A small-molecule ligand and the protein it binds are described below.
Small molecule (SMILES): O=c1ccn([C@@H]2O[C@H](CO[P](=O)(O)O[C@H]3[C@@H](O)[C@H](n4ccc(=O)[nH]c4=O)O[C@@H]3CO[P](=O)(O)O[C@H]3[C@@H](O)[C@H](n4ccc(=O)[nH]c4=O)O[C@@H]3CO[P](=O)(O)O[C@H]3[C@@H](O)[C@H](n4ccc(=O)[nH]c4=O)O[C@@H]3CO[P](=O)(O)O[C@H]3[C@@H](O)[C@H](n4ccc(=O)[nH]c4=O)O[C@@H]3COP(=O)=O)[C@@H](O)[C@H]2O)c(=O)[nH]1

Sequence of chain 1.KB:
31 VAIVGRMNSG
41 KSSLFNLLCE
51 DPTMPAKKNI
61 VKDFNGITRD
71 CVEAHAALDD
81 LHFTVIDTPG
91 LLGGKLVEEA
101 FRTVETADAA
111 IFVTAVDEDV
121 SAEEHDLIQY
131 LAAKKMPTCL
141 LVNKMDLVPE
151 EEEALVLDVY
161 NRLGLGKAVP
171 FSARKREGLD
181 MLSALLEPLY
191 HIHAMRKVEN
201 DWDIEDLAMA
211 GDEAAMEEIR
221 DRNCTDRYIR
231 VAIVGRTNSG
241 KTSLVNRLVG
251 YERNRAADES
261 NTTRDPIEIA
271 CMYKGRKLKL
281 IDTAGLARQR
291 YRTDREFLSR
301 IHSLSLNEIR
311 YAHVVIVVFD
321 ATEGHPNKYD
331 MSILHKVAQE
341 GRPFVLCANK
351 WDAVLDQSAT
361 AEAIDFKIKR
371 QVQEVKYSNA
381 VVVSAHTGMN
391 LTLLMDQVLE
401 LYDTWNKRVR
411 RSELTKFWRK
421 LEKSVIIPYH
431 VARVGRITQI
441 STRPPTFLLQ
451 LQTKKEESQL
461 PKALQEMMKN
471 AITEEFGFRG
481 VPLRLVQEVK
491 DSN

Binding-site contacts:
Ligand atom C6 contacts residue GLN439 of chain 1.KB at 4.2 Å.
Ligand atom O4 contacts residue THR438 of chain 1.KB at 3.7 Å.
Ligand atom C4 contacts residue THR438 of chain 1.KB at 4.4 Å.
Ligand atom C5 contacts residue GLN439 of chain 1.KB at 3.8 Å.